Sequence of chain 1.A:
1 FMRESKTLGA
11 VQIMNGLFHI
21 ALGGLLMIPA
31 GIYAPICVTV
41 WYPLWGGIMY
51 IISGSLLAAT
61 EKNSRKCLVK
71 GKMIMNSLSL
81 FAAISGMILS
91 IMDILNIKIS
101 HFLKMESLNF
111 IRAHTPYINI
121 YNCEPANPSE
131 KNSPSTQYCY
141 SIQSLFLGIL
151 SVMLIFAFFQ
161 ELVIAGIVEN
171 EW

A protein and the small-molecule ligand that binds it are described below.
Small molecule (SMILES): CC(C)CCC[C@@H](C)[C@H]1CC[C@H]2[C@@H]3CC=C4C[C@@H](OC(=O)CCC(=O)O)CC[C@]4(C)[C@H]3CC[C@]12C

Binding-site contacts:
Ligand atom CAP contacts residue GLY24 of chain 1.A at 4.3 Å.
Ligand atom OAW contacts residue HIS114 of chain 1.A at 3.8 Å.
Ligand atom CAI contacts residue Y011 of chain 1.R at 3.5 Å.
Ligand atom CBE contacts residue Y011 of chain 1.R at 4.5 Å.
Ligand atom CAI contacts residue ILE111 of chain 1.A at 4.5 Å (hydrophobic).
Ligand atom CAA contacts residue ILE20 of chain 1.A at 3.7 Å (hydrophobic).
Ligand atom CBA contacts residue LEU44 of chain 1.A at 3.7 Å (hydrophobic).
Ligand atom CAO contacts residue MET27 of chain 1.A at 4.2 Å (hydrophobic).
Ligand atom CAA contacts residue LEU44 of chain 1.A at 3.7 Å (hydrophobic).
Ligand atom CBG contacts residue Y011 of chain 1.R at 3.9 Å.
Ligand atom CAB contacts residue MET27 of chain 1.A at 3.9 Å (hydrophobic).
Ligand atom CAP contacts residue MET27 of chain 1.A at 3.9 Å (hydrophobic).
Ligand atom CAK contacts residue ILE111 of chain 1.A at 4.1 Å (hydrophobic).
Ligand atom CAA contacts residue Y011 of chain 1.R at 4.4 Å.
Ligand atom CAV contacts residue Y011 of chain 1.R at 3.4 Å.
Ligand atom OAW contacts residue Y011 of chain 1.R at 4.4 Å.
Ligand atom CAR contacts residue HIS114 of chain 1.A at 4.2 Å.
Ligand atom CBC contacts residue HIS114 of chain 1.A at 4.0 Å.
Ligand atom CBD contacts residue ILE111 of chain 1.A at 4.3 Å (hydrophobic).
Ligand atom CAD contacts residue HIS114 of chain 1.A at 3.8 Å.
Ligand atom CAB contacts residue LEU44 of chain 1.A at 3.6 Å (hydrophobic).
Ligand atom CBF contacts residue Y011 of chain 1.R at 4.2 Å.
Ligand atom CAB contacts residue GLY24 of chain 1.A at 3.9 Å.
Ligand atom CAQ contacts residue Y011 of chain 1.R at 4.4 Å.
Ligand atom CBC contacts residue Y011 of chain 1.R at 4.2 Å.
Ligand atom CAZ contacts residue HIS114 of chain 1.A at 4.2 Å.
Ligand atom CAQ contacts residue ILE111 of chain 1.A at 4.3 Å (hydrophobic).
Ligand atom CAV contacts residue HIS114 of chain 1.A at 3.4 Å.
Ligand atom CAK contacts residue PRO29 of chain 1.A at 4.2 Å (hydrophobic).
Ligand atom CAZ contacts residue Y011 of chain 1.R at 4.0 Å.
Ligand atom CAQ contacts residue MET27 of chain 1.A at 3.9 Å (hydrophobic).
Ligand atom CAI contacts residue PRO29 of chain 1.A at 4.4 Å (hydrophobic).
Ligand atom CAK contacts residue Y011 of chain 1.R at 4.0 Å.